Sequence of chain 1.G:
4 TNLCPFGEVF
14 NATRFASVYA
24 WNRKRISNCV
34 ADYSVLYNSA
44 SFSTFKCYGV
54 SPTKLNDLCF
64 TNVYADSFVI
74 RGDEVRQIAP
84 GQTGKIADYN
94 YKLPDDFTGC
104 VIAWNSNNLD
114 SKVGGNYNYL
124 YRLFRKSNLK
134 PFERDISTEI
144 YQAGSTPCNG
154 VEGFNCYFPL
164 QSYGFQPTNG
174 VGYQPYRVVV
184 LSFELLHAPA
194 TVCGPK

A small-molecule ligand and the protein it binds are described below.
Small molecule (SMILES): CC(=O)N[C@@H]1[C@@H](O)[C@H](O)[C@@H](CO)O[C@H]1O

Binding-site contacts:
Ligand atom O5 contacts residue ASN14 of chain 1.G at 2.4 Å (h-bond).
Ligand atom N2 contacts residue GLY10 of chain 1.G at 4.1 Å.
Ligand atom C2 contacts residue ASN14 of chain 1.G at 2.5 Å.
Ligand atom O6 contacts residue ASN14 of chain 1.G at 3.8 Å.
Ligand atom C8 contacts residue VAL38 of chain 1.G at 3.5 Å (hydrophobic).
Ligand atom N2 contacts residue VAL38 of chain 1.G at 3.8 Å.
Ligand atom C8 contacts residue GLY10 of chain 1.G at 3.4 Å.
Ligand atom C7 contacts residue GLY10 of chain 1.G at 4.1 Å.
Ligand atom C6 contacts residue ASN14 of chain 1.G at 4.5 Å.
Ligand atom C3 contacts residue ASN14 of chain 1.G at 3.8 Å.
Ligand atom C7 contacts residue VAL38 of chain 1.G at 4.0 Å (hydrophobic).
Ligand atom C1 contacts residue ASN14 of chain 1.G at 1.4 Å.
Ligand atom C8 contacts residue PHE9 of chain 1.G at 4.3 Å (hydrophobic).
Ligand atom C7 contacts residue ASN14 of chain 1.G at 4.1 Å.
Ligand atom C3 contacts residue VAL38 of chain 1.G at 4.5 Å (hydrophobic).
Ligand atom C4 contacts residue ASN14 of chain 1.G at 4.2 Å.
Ligand atom N2 contacts residue ASN14 of chain 1.G at 2.9 Å (h-bond).
Ligand atom C5 contacts residue ASN14 of chain 1.G at 3.7 Å.